Sequence of chain 1.G:
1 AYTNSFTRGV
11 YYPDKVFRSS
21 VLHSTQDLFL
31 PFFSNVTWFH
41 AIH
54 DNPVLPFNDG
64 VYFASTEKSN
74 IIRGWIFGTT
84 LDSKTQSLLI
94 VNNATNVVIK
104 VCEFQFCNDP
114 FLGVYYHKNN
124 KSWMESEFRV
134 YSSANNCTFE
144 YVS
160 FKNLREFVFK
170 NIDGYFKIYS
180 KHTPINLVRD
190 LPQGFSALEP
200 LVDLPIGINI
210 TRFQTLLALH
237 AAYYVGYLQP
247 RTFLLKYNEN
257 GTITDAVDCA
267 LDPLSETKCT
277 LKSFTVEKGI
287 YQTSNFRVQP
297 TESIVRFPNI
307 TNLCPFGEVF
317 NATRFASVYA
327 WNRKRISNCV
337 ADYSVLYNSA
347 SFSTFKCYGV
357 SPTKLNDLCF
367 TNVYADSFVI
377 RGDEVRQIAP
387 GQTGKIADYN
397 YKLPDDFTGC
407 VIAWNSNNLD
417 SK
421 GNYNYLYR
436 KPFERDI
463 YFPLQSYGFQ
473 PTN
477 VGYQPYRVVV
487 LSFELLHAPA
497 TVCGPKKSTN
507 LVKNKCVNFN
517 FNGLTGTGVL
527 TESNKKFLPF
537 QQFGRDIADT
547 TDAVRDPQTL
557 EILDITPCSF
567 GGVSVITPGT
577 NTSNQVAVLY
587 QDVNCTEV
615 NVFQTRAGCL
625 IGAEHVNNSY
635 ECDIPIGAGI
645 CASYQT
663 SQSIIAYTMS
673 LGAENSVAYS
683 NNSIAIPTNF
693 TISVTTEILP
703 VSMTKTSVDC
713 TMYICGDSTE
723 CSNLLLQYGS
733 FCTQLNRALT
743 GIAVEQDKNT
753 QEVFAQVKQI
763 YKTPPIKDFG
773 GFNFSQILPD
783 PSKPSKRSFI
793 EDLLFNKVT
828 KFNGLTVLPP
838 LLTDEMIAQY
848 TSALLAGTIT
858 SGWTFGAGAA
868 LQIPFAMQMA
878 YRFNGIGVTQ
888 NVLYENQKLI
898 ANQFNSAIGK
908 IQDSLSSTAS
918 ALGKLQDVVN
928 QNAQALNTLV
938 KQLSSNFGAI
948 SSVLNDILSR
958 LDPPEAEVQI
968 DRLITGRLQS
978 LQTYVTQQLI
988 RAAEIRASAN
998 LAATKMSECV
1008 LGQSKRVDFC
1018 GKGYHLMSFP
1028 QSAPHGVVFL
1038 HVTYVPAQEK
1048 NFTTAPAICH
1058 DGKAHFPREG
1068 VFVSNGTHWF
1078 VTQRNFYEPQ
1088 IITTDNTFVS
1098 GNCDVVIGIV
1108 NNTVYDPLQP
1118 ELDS

This small molecule binds to this protein.
Small molecule (SMILES): CC(=O)N[C@@H]1[C@@H](O)[C@H](O)[C@@H](CO)O[C@H]1O

Binding-site contacts:
Ligand atom C8 contacts residue GLY1105 of chain 1.A at 3.8 Å.
Ligand atom C8 contacts residue ASN683 of chain 1.A at 4.4 Å.
Ligand atom O5 contacts residue ASP770 of chain 1.G at 3.3 Å (salt-bridge).
Ligand atom C6 contacts residue ASP770 of chain 1.G at 3.8 Å.
Ligand atom C1 contacts residue ASP770 of chain 1.G at 4.2 Å.
Ligand atom C4 contacts residue ASN683 of chain 1.A at 4.2 Å.
Ligand atom O6 contacts residue ILE768 of chain 1.G at 3.8 Å.
Ligand atom C1 contacts residue ASN683 of chain 1.A at 1.4 Å.
Ligand atom C2 contacts residue ASN683 of chain 1.A at 2.5 Å.
Ligand atom C7 contacts residue ASN683 of chain 1.A at 3.2 Å.
Ligand atom C7 contacts residue GLY1105 of chain 1.A at 4.4 Å.
Ligand atom O6 contacts residue ASP770 of chain 1.G at 2.7 Å (salt-bridge).
Ligand atom C5 contacts residue ASN683 of chain 1.A at 3.6 Å.
Ligand atom C3 contacts residue ASN683 of chain 1.A at 3.8 Å.
Ligand atom O7 contacts residue GLY1105 of chain 1.A at 4.0 Å.
Ligand atom N2 contacts residue ASN683 of chain 1.A at 3.0 Å (h-bond).
Ligand atom O5 contacts residue ASN683 of chain 1.A at 2.3 Å (h-bond).
Ligand atom O7 contacts residue ASN683 of chain 1.A at 3.1 Å (h-bond).
Ligand atom C5 contacts residue ASP770 of chain 1.G at 4.0 Å.

Sequence of chain 1.A:
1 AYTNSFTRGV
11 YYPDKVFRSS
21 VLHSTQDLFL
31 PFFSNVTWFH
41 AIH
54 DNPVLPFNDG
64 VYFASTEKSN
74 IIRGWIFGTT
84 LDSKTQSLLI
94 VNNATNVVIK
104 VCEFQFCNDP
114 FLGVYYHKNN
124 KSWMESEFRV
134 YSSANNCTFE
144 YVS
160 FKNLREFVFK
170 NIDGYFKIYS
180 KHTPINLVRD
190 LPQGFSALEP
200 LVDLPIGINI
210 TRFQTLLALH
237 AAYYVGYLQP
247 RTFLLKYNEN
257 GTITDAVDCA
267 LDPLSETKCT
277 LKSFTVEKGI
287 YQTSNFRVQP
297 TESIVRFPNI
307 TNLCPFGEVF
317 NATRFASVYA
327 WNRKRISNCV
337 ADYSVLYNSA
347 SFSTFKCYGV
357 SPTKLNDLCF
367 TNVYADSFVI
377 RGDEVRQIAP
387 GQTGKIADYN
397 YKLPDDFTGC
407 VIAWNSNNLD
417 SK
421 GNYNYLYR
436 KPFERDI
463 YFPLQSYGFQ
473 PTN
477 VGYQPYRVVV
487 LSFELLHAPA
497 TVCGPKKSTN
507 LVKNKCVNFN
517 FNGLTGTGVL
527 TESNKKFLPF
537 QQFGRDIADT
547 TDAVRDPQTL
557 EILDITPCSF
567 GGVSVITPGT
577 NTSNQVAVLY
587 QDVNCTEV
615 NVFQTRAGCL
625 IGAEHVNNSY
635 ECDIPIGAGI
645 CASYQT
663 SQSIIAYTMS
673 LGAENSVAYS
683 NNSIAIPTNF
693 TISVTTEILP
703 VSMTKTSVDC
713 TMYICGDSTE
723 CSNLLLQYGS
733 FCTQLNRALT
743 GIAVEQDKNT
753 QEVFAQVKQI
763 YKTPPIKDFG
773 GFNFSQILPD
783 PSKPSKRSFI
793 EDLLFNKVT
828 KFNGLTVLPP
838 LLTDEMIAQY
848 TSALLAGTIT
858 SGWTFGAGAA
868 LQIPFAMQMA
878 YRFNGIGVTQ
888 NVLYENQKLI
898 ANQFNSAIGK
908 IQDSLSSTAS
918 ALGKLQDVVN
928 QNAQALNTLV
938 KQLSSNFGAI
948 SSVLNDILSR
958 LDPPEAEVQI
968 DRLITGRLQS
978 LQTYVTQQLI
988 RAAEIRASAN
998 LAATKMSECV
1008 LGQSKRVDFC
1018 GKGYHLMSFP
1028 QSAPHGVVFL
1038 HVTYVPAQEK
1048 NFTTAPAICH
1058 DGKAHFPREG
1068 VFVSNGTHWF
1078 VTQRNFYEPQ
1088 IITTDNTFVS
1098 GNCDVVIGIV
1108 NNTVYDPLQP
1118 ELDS